Binding-site contacts:
Ligand atom C6 contacts residue ASP156 of chain 1.A at 3.5 Å.
Ligand atom C6 contacts residue GLY230 of chain 1.A at 4.0 Å.
Ligand atom C2 contacts residue MET260 of chain 1.A at 4.0 Å (hydrophobic).
Ligand atom C5 contacts residue TYR106 of chain 1.A at 3.3 Å (hydrophobic).
Ligand atom O6 contacts residue GLN203 of chain 1.A at 2.8 Å (h-bond).
Ligand atom C4 contacts residue TYR106 of chain 1.A at 3.3 Å (hydrophobic).
Ligand atom N7 contacts residue GLY230 of chain 1.A at 4.0 Å.
Ligand atom O6 contacts residue ASP156 of chain 1.A at 3.5 Å (salt-bridge).
Ligand atom C8 contacts residue TYR106 of chain 1.A at 3.4 Å (hydrophobic).
Ligand atom C2 contacts residue ASP102 of chain 1.A at 3.6 Å.
Ligand atom N2 contacts residue ASP156 of chain 1.A at 2.9 Å (salt-bridge).
Ligand atom C4 contacts residue GOL1 of chain 1.E at 4.0 Å.
Ligand atom O6 contacts residue GLY230 of chain 1.A at 3.1 Å (h-bond).
Ligand atom N3 contacts residue MET260 of chain 1.A at 3.8 Å.
Ligand atom O6 contacts residue CYS158 of chain 1.A at 3.0 Å (h-bond).
Ligand atom N9 contacts residue TYR106 of chain 1.A at 3.4 Å.
Ligand atom C2 contacts residue TYR106 of chain 1.A at 3.6 Å (hydrophobic).
Ligand atom N2 contacts residue ASP102 of chain 1.A at 2.8 Å (salt-bridge).
Ligand atom C5 contacts residue CYS158 of chain 1.A at 4.0 Å (hydrophobic).
Ligand atom N9 contacts residue MET260 of chain 1.A at 4.0 Å.
Ligand atom C8 contacts residue GOL1 of chain 1.E at 3.9 Å.
Ligand atom C4 contacts residue ASP102 of chain 1.A at 3.9 Å.
Ligand atom N2 contacts residue ILE201 of chain 1.A at 3.8 Å.
Ligand atom C6 contacts residue CYS158 of chain 1.A at 3.5 Å (hydrophobic).
Ligand atom C6 contacts residue TYR106 of chain 1.A at 4.0 Å (hydrophobic).
Ligand atom N7 contacts residue MET260 of chain 1.A at 4.0 Å.
Ligand atom C8 contacts residue ALA232 of chain 1.A at 4.0 Å (hydrophobic).
Ligand atom N1 contacts residue MET260 of chain 1.A at 4.0 Å.
Ligand atom N7 contacts residue TYR106 of chain 1.A at 3.3 Å.
Ligand atom N2 contacts residue SER103 of chain 1.A at 3.6 Å.
Ligand atom C4 contacts residue MET260 of chain 1.A at 4.0 Å (hydrophobic).
Ligand atom C2 contacts residue ASP156 of chain 1.A at 3.5 Å.
Ligand atom N1 contacts residue ASP156 of chain 1.A at 2.7 Å (salt-bridge).
Ligand atom N3 contacts residue TYR106 of chain 1.A at 3.2 Å.
Ligand atom O6 contacts residue GLY229 of chain 1.A at 3.4 Å.
Ligand atom C8 contacts residue MET260 of chain 1.A at 3.9 Å (hydrophobic).
Ligand atom N2 contacts residue TYR106 of chain 1.A at 3.8 Å.
Ligand atom C6 contacts residue GLN203 of chain 1.A at 3.8 Å.
Ligand atom N3 contacts residue ASP102 of chain 1.A at 3.0 Å (salt-bridge).
Ligand atom N9 contacts residue GOL1 of chain 1.E at 3.1 Å (h-bond).

This small molecule binds to this protein.
Small molecule (SMILES): Nc1nc2[nH]cnc2c(=O)[nH]1

Sequence of chain 1.A:
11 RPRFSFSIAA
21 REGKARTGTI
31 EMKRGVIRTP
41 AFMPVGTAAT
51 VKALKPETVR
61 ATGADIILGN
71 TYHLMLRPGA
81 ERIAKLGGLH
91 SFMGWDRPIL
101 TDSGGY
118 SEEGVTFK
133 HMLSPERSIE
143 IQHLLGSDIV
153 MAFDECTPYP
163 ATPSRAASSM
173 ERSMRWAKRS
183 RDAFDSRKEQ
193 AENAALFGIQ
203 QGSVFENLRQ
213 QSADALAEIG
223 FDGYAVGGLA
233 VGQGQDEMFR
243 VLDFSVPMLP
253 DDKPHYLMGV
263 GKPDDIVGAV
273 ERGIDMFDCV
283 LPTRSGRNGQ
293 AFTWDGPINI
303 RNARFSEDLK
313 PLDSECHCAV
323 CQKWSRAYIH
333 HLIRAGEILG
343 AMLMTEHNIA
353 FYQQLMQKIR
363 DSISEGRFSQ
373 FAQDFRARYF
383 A